A protein and the small-molecule ligand that binds it are described below.
Small molecule (SMILES): C[C@H](O)c1ccc([N+](=O)[O-])cc1

Binding-site contacts:
Ligand atom C1 contacts residue PHE205 of chain 1.A at 4.3 Å (hydrophobic).
Ligand atom C5 contacts residue DMS1 of chain 1.C at 4.3 Å.
Ligand atom O2 contacts residue ASP170 of chain 1.A at 4.3 Å.
Ligand atom N contacts residue ASP124 of chain 1.A at 3.6 Å (salt-bridge).
Ligand atom C7 contacts residue ASP122 of chain 1.A at 3.6 Å.
Ligand atom C7 contacts residue PHE205 of chain 1.A at 4.1 Å (hydrophobic).
Ligand atom C2 contacts residue PHE205 of chain 1.A at 3.9 Å (hydrophobic).
Ligand atom C5 contacts residue GLY310 of chain 1.A at 3.7 Å.
Ligand atom O2 contacts residue DMS1 of chain 1.C at 4.0 Å.
Ligand atom O1 contacts residue ASP124 of chain 1.A at 3.5 Å (salt-bridge).
Ligand atom C6 contacts residue DMS1 of chain 1.C at 4.2 Å.
Ligand atom N contacts residue GLY310 of chain 1.A at 3.0 Å (h-bond).
Ligand atom O contacts residue ASP124 of chain 1.A at 3.1 Å (salt-bridge).
Ligand atom C2 contacts residue ASP170 of chain 1.A at 3.8 Å.
Ligand atom C7 contacts residue DMS1 of chain 1.C at 4.1 Å.
Ligand atom C4 contacts residue DMS1 of chain 1.C at 4.1 Å.
Ligand atom C1 contacts residue ASP170 of chain 1.A at 3.8 Å.
Ligand atom O contacts residue GLY310 of chain 1.A at 3.1 Å (h-bond).
Ligand atom C3 contacts residue PHE205 of chain 1.A at 4.1 Å (hydrophobic).
Ligand atom C1 contacts residue SER204 of chain 1.A at 4.3 Å.
Ligand atom C6 contacts residue GLY310 of chain 1.A at 4.0 Å.
Ligand atom C4 contacts residue TYR168 of chain 1.A at 4.1 Å (hydrophobic).
Ligand atom O contacts residue ASP122 of chain 1.A at 3.8 Å.
Ligand atom N contacts residue LEU214 of chain 1.A at 3.9 Å.
Ligand atom C5 contacts residue ASP122 of chain 1.A at 4.2 Å.
Ligand atom C6 contacts residue ASP122 of chain 1.A at 3.1 Å.
Ligand atom C3 contacts residue ASP170 of chain 1.A at 3.0 Å.
Ligand atom O1 contacts residue TYR168 of chain 1.A at 4.0 Å.
Ligand atom C contacts residue SER204 of chain 1.A at 3.8 Å.
Ligand atom O contacts residue LEU214 of chain 1.A at 3.6 Å.
Ligand atom C2 contacts residue DMS1 of chain 1.C at 4.2 Å.
Ligand atom O1 contacts residue GLY310 of chain 1.A at 3.0 Å (h-bond).
Ligand atom C4 contacts residue ASP170 of chain 1.A at 3.8 Å.
Ligand atom C2 contacts residue SER172 of chain 1.A at 4.4 Å.
Ligand atom C4 contacts residue SER172 of chain 1.A at 3.9 Å.
Ligand atom C3 contacts residue SER172 of chain 1.A at 3.4 Å.
Ligand atom C3 contacts residue DMS1 of chain 1.C at 4.0 Å.
Ligand atom C contacts residue PHE205 of chain 1.A at 3.6 Å (hydrophobic).
Ligand atom C6 contacts residue LEU214 of chain 1.A at 4.2 Å (hydrophobic).
Ligand atom C5 contacts residue LEU214 of chain 1.A at 4.1 Å (hydrophobic).

Sequence of chain 1.A:
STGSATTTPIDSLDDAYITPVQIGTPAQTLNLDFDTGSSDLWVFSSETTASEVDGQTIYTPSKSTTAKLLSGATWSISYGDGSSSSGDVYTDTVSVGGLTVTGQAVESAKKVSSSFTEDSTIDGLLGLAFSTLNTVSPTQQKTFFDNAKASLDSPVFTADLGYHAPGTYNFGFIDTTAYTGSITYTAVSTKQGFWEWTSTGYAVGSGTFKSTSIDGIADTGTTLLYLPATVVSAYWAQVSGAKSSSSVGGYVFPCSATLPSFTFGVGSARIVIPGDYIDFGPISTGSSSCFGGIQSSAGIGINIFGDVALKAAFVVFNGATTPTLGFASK